A small-molecule ligand and the protein it binds are described below.
Small molecule (SMILES): COc1ccc2c(c1)N(CCC/C=C/c1cccc3c1N[C@H](C)CC(=O)N3)CCC2

Binding-site contacts:
Ligand atom C22 contacts residue PRO32 of chain 1.G at 3.5 Å (hydrophobic).
Ligand atom C15 contacts residue LEU42 of chain 1.G at 3.9 Å (hydrophobic).
Ligand atom O2 contacts residue TYR47 of chain 1.G at 3.7 Å.
Ligand atom C25 contacts residue PHE33 of chain 1.G at 3.8 Å (hydrophobic).
Ligand atom C16 contacts residue LEU42 of chain 1.G at 3.8 Å (hydrophobic).
Ligand atom C21 contacts residue LEU42 of chain 1.G at 4.0 Å (hydrophobic).
Ligand atom O2 contacts residue TYR89 of chain 1.G at 4.1 Å.
Ligand atom C17 contacts residue LEU42 of chain 1.G at 4.0 Å (hydrophobic).
Ligand atom O1 contacts residue LEU42 of chain 1.G at 4.3 Å.
Ligand atom N2 contacts residue VAL96 of chain 1.G at 4.1 Å.
Ligand atom C23 contacts residue VAL37 of chain 1.G at 3.7 Å (hydrophobic).
Ligand atom C25 contacts residue VAL96 of chain 1.G at 4.2 Å (hydrophobic).
Ligand atom C10 contacts residue LEU42 of chain 1.G at 3.8 Å (hydrophobic).
Ligand atom C18 contacts residue ILE44 of chain 1.G at 4.1 Å (hydrophobic).
Ligand atom C5 contacts residue LEU42 of chain 1.G at 4.0 Å (hydrophobic).
Ligand atom C19 contacts residue ILE44 of chain 1.G at 4.0 Å (hydrophobic).
Ligand atom C18 contacts residue VAL96 of chain 1.G at 3.8 Å (hydrophobic).
Ligand atom C23 contacts residue LEU42 of chain 1.G at 4.2 Å (hydrophobic).
Ligand atom C24 contacts residue VAL96 of chain 1.G at 4.2 Å (hydrophobic).
Ligand atom C15 contacts residue PRO32 of chain 1.G at 4.0 Å (hydrophobic).
Ligand atom C19 contacts residue VAL96 of chain 1.G at 4.0 Å (hydrophobic).
Ligand atom C13 contacts residue LEU31 of chain 1.G at 4.1 Å (hydrophobic).
Ligand atom C13 contacts residue PRO32 of chain 1.G at 3.6 Å (hydrophobic).
Ligand atom C23 contacts residue TYR47 of chain 1.G at 4.2 Å (hydrophobic).
Ligand atom C24 contacts residue TYR47 of chain 1.G at 4.2 Å (hydrophobic).
Ligand atom C18 contacts residue ASN90 of chain 1.G at 3.8 Å.
Ligand atom C14 contacts residue PRO32 of chain 1.G at 3.9 Å (hydrophobic).
Ligand atom N3 contacts residue ASN90 of chain 1.G at 2.9 Å (h-bond).
Ligand atom C22 contacts residue VAL37 of chain 1.G at 3.9 Å (hydrophobic).
Ligand atom N3 contacts residue VAL96 of chain 1.G at 3.8 Å.
Ligand atom N3 contacts residue ILE44 of chain 1.G at 4.0 Å.
Ligand atom C25 contacts residue PRO32 of chain 1.G at 3.2 Å (hydrophobic).
Ligand atom C24 contacts residue ILE44 of chain 1.G at 4.1 Å (hydrophobic).
Ligand atom C17 contacts residue VAL96 of chain 1.G at 3.8 Å (hydrophobic).
Ligand atom C19 contacts residue ASN90 of chain 1.G at 3.9 Å.
Ligand atom C23 contacts residue ILE44 of chain 1.G at 3.9 Å (hydrophobic).
Ligand atom N2 contacts residue PRO32 of chain 1.G at 3.4 Å (h-bond).
Ligand atom O2 contacts residue ASN90 of chain 1.G at 2.6 Å (h-bond).
Ligand atom C24 contacts residue ASN90 of chain 1.G at 3.4 Å.
Ligand atom C16 contacts residue VAL96 of chain 1.G at 4.0 Å (hydrophobic).

Sequence of chain 1.G:
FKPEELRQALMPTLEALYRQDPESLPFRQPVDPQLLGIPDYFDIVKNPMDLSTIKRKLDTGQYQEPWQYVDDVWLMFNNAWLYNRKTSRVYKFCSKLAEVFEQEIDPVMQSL